Sequence of chain 1.A:
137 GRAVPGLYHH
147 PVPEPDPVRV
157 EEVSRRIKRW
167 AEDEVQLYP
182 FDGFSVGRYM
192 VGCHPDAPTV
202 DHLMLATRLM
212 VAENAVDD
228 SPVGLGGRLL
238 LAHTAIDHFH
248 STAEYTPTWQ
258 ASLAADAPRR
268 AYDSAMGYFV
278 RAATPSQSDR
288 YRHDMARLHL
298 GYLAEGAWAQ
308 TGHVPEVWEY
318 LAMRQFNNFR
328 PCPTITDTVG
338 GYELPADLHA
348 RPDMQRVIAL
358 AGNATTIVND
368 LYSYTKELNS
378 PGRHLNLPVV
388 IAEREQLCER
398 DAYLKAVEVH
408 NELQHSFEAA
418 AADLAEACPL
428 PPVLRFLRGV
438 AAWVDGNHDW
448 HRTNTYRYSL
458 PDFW

Binding-site contacts:
Ligand atom O1A contacts residue MG1 of chain 1.C at 2.0 Å.
Ligand atom C1 contacts residue PHE326 of chain 1.A at 3.6 Å (hydrophobic).
Ligand atom O1B contacts residue SER370 of chain 1.A at 3.0 Å.
Ligand atom O1B contacts residue TYR455 of chain 1.A at 3.9 Å.
Ligand atom C10 contacts residue GLU214 of chain 1.A at 3.4 Å.
Ligand atom O2A contacts residue GLU374 of chain 1.A at 2.9 Å (salt-bridge).
Ligand atom C8 contacts residue GLU214 of chain 1.A at 3.9 Å.
Ligand atom PB contacts residue MG1 of chain 1.B at 3.2 Å.
Ligand atom O3B contacts residue LYS373 of chain 1.A at 2.9 Å (salt-bridge).
Ligand atom C7 contacts residue PHE326 of chain 1.A at 3.8 Å (hydrophobic).
Ligand atom C9 contacts residue GLU214 of chain 1.A at 3.4 Å.
Ligand atom O3B contacts residue ARG454 of chain 1.A at 3.3 Å (salt-bridge).
Ligand atom C6 contacts residue ASN325 of chain 1.A at 3.3 Å.
Ligand atom O1 contacts residue ARG321 of chain 1.A at 2.9 Å (salt-bridge).
Ligand atom PA contacts residue MG1 of chain 1.B at 3.1 Å.
Ligand atom O2B contacts residue ARG454 of chain 1.A at 2.8 Å (salt-bridge).
Ligand atom C9 contacts residue MET211 of chain 1.A at 3.7 Å (hydrophobic).
Ligand atom C4 contacts residue PHE326 of chain 1.A at 3.9 Å (hydrophobic).
Ligand atom O1B contacts residue MG1 of chain 1.B at 2.1 Å.
Ligand atom C9 contacts residue CYS329 of chain 1.A at 3.8 Å (hydrophobic).
Ligand atom PB contacts residue ASN366 of chain 1.A at 3.6 Å.
Ligand atom C4 contacts residue ARG321 of chain 1.A at 3.2 Å.
Ligand atom PA contacts residue ASN366 of chain 1.A at 3.5 Å.
Ligand atom O2A contacts residue ASN366 of chain 1.A at 3.2 Å (h-bond).
Ligand atom O2B contacts residue ASN366 of chain 1.A at 3.3 Å (h-bond).
Ligand atom C4 contacts residue ASN325 of chain 1.A at 3.9 Å.
Ligand atom O1 contacts residue MG1 of chain 1.B at 3.7 Å.
Ligand atom PA contacts residue MG1 of chain 1.C at 3.4 Å.
Ligand atom O3A contacts residue ASN366 of chain 1.A at 3.8 Å.
Ligand atom C10 contacts residue CYS329 of chain 1.A at 3.7 Å (hydrophobic).
Ligand atom PB contacts residue ARG454 of chain 1.A at 3.7 Å.
Ligand atom O3A contacts residue MG1 of chain 1.B at 3.5 Å.
Ligand atom O2A contacts residue MG1 of chain 1.B at 2.0 Å.
Ligand atom O1 contacts residue ASN366 of chain 1.A at 3.1 Å (h-bond).
Ligand atom O2A contacts residue ARG321 of chain 1.A at 3.6 Å.
Ligand atom C1 contacts residue ASN366 of chain 1.A at 3.7 Å.
Ligand atom O1B contacts residue GLU374 of chain 1.A at 3.0 Å (salt-bridge).
Ligand atom O1B contacts residue ASN366 of chain 1.A at 3.1 Å (h-bond).
Ligand atom C6 contacts residue LEU295 of chain 1.A at 3.9 Å (hydrophobic).
Ligand atom O2B contacts residue TYR455 of chain 1.A at 2.5 Å (h-bond).

This small molecule binds to this protein.
Small molecule (SMILES): CC(C)=CCC/C(C)=C(\F)COP(=O)(O)OP(=O)(O)O